This small molecule binds to this protein.
Small molecule (SMILES): CC(=O)N[C@@H]1[C@@H](O)[C@H](O)[C@@H](CO)O[C@H]1O

Binding-site contacts:
Ligand atom N2 contacts residue ASN134 of chain 1.C at 2.8 Å (h-bond).
Ligand atom C7 contacts residue ASN134 of chain 1.C at 3.1 Å.
Ligand atom C3 contacts residue ASN134 of chain 1.C at 3.7 Å.
Ligand atom O7 contacts residue ASN134 of chain 1.C at 3.0 Å (h-bond).
Ligand atom C4 contacts residue ASN134 of chain 1.C at 4.2 Å.
Ligand atom C1 contacts residue ASN134 of chain 1.C at 1.4 Å.
Ligand atom O5 contacts residue ASN134 of chain 1.C at 2.4 Å (h-bond).
Ligand atom O7 contacts residue PHE133 of chain 1.C at 3.9 Å.
Ligand atom C8 contacts residue PHE133 of chain 1.C at 3.8 Å (hydrophobic).
Ligand atom C2 contacts residue ASN134 of chain 1.C at 2.4 Å.
Ligand atom C7 contacts residue PHE133 of chain 1.C at 4.3 Å (hydrophobic).
Ligand atom C8 contacts residue ASN134 of chain 1.C at 4.2 Å.
Ligand atom C5 contacts residue ASN134 of chain 1.C at 3.6 Å.

Sequence of chain 1.C:
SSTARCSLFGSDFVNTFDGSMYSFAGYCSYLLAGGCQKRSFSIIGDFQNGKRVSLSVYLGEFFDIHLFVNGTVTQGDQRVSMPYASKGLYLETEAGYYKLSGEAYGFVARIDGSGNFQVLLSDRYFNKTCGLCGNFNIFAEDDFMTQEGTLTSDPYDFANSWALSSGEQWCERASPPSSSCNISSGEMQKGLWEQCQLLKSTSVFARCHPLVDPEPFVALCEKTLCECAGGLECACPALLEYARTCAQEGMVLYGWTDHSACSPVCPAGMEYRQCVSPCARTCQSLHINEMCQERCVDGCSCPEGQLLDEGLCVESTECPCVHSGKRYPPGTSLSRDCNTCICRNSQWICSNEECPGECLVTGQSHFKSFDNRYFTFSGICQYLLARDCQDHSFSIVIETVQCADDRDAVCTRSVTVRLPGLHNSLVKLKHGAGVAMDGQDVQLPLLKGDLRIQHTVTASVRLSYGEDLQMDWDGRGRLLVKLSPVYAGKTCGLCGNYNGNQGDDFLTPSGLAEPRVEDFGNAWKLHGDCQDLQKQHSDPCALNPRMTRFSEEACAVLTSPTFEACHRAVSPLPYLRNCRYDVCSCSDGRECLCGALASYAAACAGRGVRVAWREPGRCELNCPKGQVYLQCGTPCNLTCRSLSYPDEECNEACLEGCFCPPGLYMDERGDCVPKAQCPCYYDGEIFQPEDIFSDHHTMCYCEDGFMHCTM